This protein binds this small molecule.
Small molecule (SMILES): CC(=O)N[C@H]1[C@H](O[C@H]2[C@H](O)[C@@H](NC(C)=O)CO[C@@H]2CO[C@@H]2O[C@@H](C)[C@@H](O)[C@@H](O)[C@@H]2O)O[C@H](CO)[C@@H](O)[C@@H]1O

Binding-site contacts:
Ligand atom C3 contacts residue GLY130 of chain 1.C at 3.9 Å.
Ligand atom O5 contacts residue THR131 of chain 1.C at 3.6 Å.
Ligand atom C6 contacts residue GLY130 of chain 1.C at 3.6 Å.
Ligand atom C5 contacts residue ASN165 of chain 1.C at 3.6 Å.
Ligand atom O7 contacts residue ASN165 of chain 1.C at 2.8 Å (h-bond).
Ligand atom O4 contacts residue TRP129 of chain 1.C at 4.0 Å.
Ligand atom C2 contacts residue GLN161 of chain 1.C at 3.8 Å.
Ligand atom O3 contacts residue THR131 of chain 1.C at 3.8 Å.
Ligand atom C1 contacts residue ASN165 of chain 1.C at 1.4 Å.
Ligand atom O5 contacts residue GLY130 of chain 1.C at 3.0 Å (h-bond).
Ligand atom O6 contacts residue THR131 of chain 1.C at 3.9 Å.
Ligand atom O3 contacts residue SER114 of chain 1.C at 3.0 Å (h-bond).
Ligand atom C4 contacts residue ASN165 of chain 1.C at 3.9 Å.
Ligand atom C5 contacts residue GLY130 of chain 1.C at 3.9 Å.
Ligand atom C3 contacts residue GLN161 of chain 1.C at 3.6 Å.
Ligand atom C8 contacts residue TRP129 of chain 1.C at 3.7 Å (hydrophobic).
Ligand atom C7 contacts residue ASN165 of chain 1.C at 3.1 Å.
Ligand atom C6 contacts residue LEU164 of chain 1.C at 3.8 Å (hydrophobic).
Ligand atom C5 contacts residue GLY130 of chain 1.C at 3.7 Å.
Ligand atom O4 contacts residue SER114 of chain 1.C at 3.0 Å (h-bond).
Ligand atom N2 contacts residue GLN161 of chain 1.C at 2.9 Å (h-bond).
Ligand atom O4 contacts residue THR131 of chain 1.C at 3.9 Å.
Ligand atom N2 contacts residue ASN165 of chain 1.C at 2.9 Å (h-bond).
Ligand atom C5 contacts residue ASN165 of chain 1.C at 3.5 Å.
Ligand atom C3 contacts residue THR131 of chain 1.C at 4.0 Å.
Ligand atom C6 contacts residue ASN165 of chain 1.C at 3.7 Å.
Ligand atom C7 contacts residue GLN161 of chain 1.C at 3.8 Å.
Ligand atom C4 contacts residue GLY130 of chain 1.C at 4.0 Å.
Ligand atom O4 contacts residue GLY130 of chain 1.C at 3.5 Å.
Ligand atom O3 contacts residue GLU113 of chain 1.C at 4.0 Å.
Ligand atom C2 contacts residue TRP129 of chain 1.C at 4.0 Å (hydrophobic).
Ligand atom C3 contacts residue ASN165 of chain 1.C at 3.8 Å.
Ligand atom C6 contacts residue PHE128 of chain 1.C at 3.9 Å (hydrophobic).
Ligand atom O3 contacts residue GLN161 of chain 1.C at 3.6 Å.
Ligand atom C7 contacts residue GLY130 of chain 1.C at 3.8 Å.
Ligand atom C8 contacts residue GLN161 of chain 1.C at 3.6 Å.
Ligand atom O5 contacts residue ASN165 of chain 1.C at 2.4 Å (h-bond).
Ligand atom C4 contacts residue SER114 of chain 1.C at 3.9 Å.
Ligand atom O7 contacts residue GLY130 of chain 1.C at 3.4 Å.
Ligand atom C2 contacts residue ASN165 of chain 1.C at 2.4 Å.

Sequence of chain 1.C:
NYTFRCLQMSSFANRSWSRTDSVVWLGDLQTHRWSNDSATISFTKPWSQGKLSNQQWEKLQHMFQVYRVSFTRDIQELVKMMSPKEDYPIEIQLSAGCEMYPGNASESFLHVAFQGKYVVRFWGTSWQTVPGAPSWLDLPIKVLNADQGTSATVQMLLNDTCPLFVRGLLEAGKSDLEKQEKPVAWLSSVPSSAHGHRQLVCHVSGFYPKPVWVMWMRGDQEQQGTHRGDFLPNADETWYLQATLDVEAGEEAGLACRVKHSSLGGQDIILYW